Sequence of chain 2.A:
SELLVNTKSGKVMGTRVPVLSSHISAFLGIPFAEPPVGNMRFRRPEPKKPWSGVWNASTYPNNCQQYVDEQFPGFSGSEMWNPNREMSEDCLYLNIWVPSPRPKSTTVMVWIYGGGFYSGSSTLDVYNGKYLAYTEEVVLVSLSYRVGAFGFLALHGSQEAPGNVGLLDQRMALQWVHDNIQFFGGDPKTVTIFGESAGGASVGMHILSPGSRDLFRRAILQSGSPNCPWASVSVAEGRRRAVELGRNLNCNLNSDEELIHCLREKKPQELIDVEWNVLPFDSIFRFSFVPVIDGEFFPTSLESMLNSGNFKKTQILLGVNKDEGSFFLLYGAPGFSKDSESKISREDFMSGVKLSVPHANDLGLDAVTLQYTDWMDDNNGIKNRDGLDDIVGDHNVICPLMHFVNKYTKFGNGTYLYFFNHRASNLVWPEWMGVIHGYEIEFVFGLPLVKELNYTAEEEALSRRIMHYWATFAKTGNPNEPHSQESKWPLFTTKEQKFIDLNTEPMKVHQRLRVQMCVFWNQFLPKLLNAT

This protein binds this small molecule.
Small molecule (SMILES): CCOCCOCCOCCO

Binding-site contacts:
Ligand atom C11 contacts residue TRP279 of chain 2.A at 4.1 Å (hydrophobic).
Ligand atom C12 contacts residue TYR70 of chain 2.A at 4.1 Å (hydrophobic).
Ligand atom O4 contacts residue PHE330 of chain 2.A at 3.1 Å.
Ligand atom O7 contacts residue TYR121 of chain 2.A at 4.3 Å.
Ligand atom O7 contacts residue TYR334 of chain 2.A at 3.9 Å.
Ligand atom O13 contacts residue TRP279 of chain 2.A at 4.2 Å.
Ligand atom O10 contacts residue TYR121 of chain 2.A at 4.0 Å.
Ligand atom O7 contacts residue PHE331 of chain 2.A at 4.4 Å.
Ligand atom O10 contacts residue TRP279 of chain 2.A at 4.4 Å.
Ligand atom C5 contacts residue TYR121 of chain 2.A at 4.1 Å (hydrophobic).
Ligand atom C5 contacts residue PHE330 of chain 2.A at 4.1 Å (hydrophobic).
Ligand atom C14 contacts residue TYR70 of chain 2.A at 4.0 Å (hydrophobic).
Ligand atom C5 contacts residue TYR334 of chain 2.A at 4.3 Å (hydrophobic).
Ligand atom C6 contacts residue TYR334 of chain 2.A at 4.2 Å (hydrophobic).
Ligand atom C8 contacts residue TYR121 of chain 2.A at 3.2 Å (hydrophobic).
Ligand atom C5 contacts residue EDO1 of chain 2.D at 4.1 Å.
Ligand atom C12 contacts residue TRP279 of chain 2.A at 3.9 Å (hydrophobic).
Ligand atom C6 contacts residue PHE330 of chain 2.A at 4.1 Å (hydrophobic).
Ligand atom O4 contacts residue EDO1 of chain 2.D at 3.0 Å (h-bond).
Ligand atom C9 contacts residue TYR121 of chain 2.A at 3.8 Å (hydrophobic).
Ligand atom C8 contacts residue PHE331 of chain 2.A at 4.3 Å (hydrophobic).
Ligand atom C1 contacts residue TRP279 of chain 2.A at 4.0 Å (hydrophobic).
Ligand atom C14 contacts residue TRP279 of chain 2.A at 3.9 Å (hydrophobic).